Binding-site contacts:
Ligand atom O61 contacts residue TYR31 of chain 1.A at 3.3 Å (h-bond).
Ligand atom C11 contacts residue TRP27 of chain 1.A at 4.0 Å (hydrophobic).
Ligand atom C11 contacts residue MET24 of chain 1.A at 3.0 Å (hydrophobic).
Ligand atom C6 contacts residue TRP27 of chain 1.A at 4.3 Å (hydrophobic).
Ligand atom C5 contacts residue PHE21 of chain 1.A at 3.8 Å (hydrophobic).
Ligand atom C57 contacts residue MET24 of chain 1.A at 4.1 Å (hydrophobic).
Ligand atom O6 contacts residue ASN23 of chain 1.A at 3.0 Å (h-bond).
Ligand atom C57 contacts residue TYR31 of chain 1.A at 3.9 Å (hydrophobic).
Ligand atom C4 contacts residue TRP27 of chain 1.A at 3.8 Å (hydrophobic).
Ligand atom C11 contacts residue ASN23 of chain 1.A at 4.0 Å.
Ligand atom O6 contacts residue ASP25 of chain 1.A at 4.2 Å.
Ligand atom O16 contacts residue TYR31 of chain 1.A at 4.5 Å.
Ligand atom C18 contacts residue TYR31 of chain 1.A at 4.2 Å (hydrophobic).
Ligand atom C9 contacts residue PHE21 of chain 1.A at 4.0 Å (hydrophobic).
Ligand atom C18 contacts residue TRP27 of chain 1.A at 4.4 Å (hydrophobic).
Ligand atom C9 contacts residue TRP27 of chain 1.A at 4.2 Å (hydrophobic).
Ligand atom O61 contacts residue MET24 of chain 1.A at 3.2 Å.
Ligand atom C11 contacts residue THR22 of chain 1.A at 4.0 Å.
Ligand atom C7 contacts residue PHE21 of chain 1.A at 4.4 Å (hydrophobic).
Ligand atom O5 contacts residue TRP27 of chain 1.A at 4.0 Å.
Ligand atom O6 contacts residue THR22 of chain 1.A at 3.6 Å.
Ligand atom C57 contacts residue TRP27 of chain 1.A at 3.5 Å (hydrophobic).
Ligand atom O6 contacts residue MET24 of chain 1.A at 2.6 Å (h-bond).
Ligand atom C10 contacts residue PHE21 of chain 1.A at 4.0 Å (hydrophobic).
Ligand atom C9 contacts residue MET24 of chain 1.A at 4.3 Å (hydrophobic).
Ligand atom O1 contacts residue MET24 of chain 1.A at 3.9 Å.
Ligand atom C11 contacts residue PHE21 of chain 1.A at 4.1 Å (hydrophobic).
Ligand atom O5 contacts residue TYR31 of chain 1.A at 3.7 Å.
Ligand atom C8 contacts residue THR22 of chain 1.A at 4.4 Å.
Ligand atom C8 contacts residue PHE21 of chain 1.A at 4.0 Å (hydrophobic).
Ligand atom O1 contacts residue PHE21 of chain 1.A at 3.5 Å (h-bond).

This protein binds this small molecule.
Small molecule (SMILES): CCCCCCCCCCO[C@@H]1O[C@H](CO)[C@@H](O[C@H]2O[C@H](CO)[C@@H](O)[C@H](O)[C@H]2O)[C@H](O)[C@H]1O

Sequence of chain 1.A:
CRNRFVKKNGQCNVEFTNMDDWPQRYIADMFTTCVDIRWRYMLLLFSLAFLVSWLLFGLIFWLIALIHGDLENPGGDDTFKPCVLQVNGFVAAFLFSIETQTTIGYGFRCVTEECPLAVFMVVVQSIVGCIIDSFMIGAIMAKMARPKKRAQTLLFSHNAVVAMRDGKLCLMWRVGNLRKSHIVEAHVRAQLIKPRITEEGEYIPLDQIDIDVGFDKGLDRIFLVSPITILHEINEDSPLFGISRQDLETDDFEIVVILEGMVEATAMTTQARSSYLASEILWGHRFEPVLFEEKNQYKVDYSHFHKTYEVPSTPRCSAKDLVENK